A small-molecule ligand and the protein it binds are described below.
Small molecule (SMILES): CN(C)Cc1[nH]c2ccccc2c1[C@H]1NC(=O)c2ccc(O)cc21

Binding-site contacts:
Ligand atom C16 contacts residue LEU57 of chain 1.A at 4.0 Å (hydrophobic).
Ligand atom C15 contacts residue LEU57 of chain 1.A at 4.1 Å (hydrophobic).
Ligand atom C24 contacts residue ASP55 of chain 1.A at 4.0 Å.
Ligand atom C18 contacts residue LEU57 of chain 1.A at 4.0 Å (hydrophobic).
Ligand atom C3 contacts residue TYR72 of chain 1.A at 3.8 Å (hydrophobic).
Ligand atom C14 contacts residue LEU57 of chain 1.A at 3.8 Å (hydrophobic).
Ligand atom C4 contacts residue GLU38 of chain 1.A at 3.5 Å.
Ligand atom C24 contacts residue SER40 of chain 1.A at 3.8 Å.
Ligand atom C18 contacts residue LEU7 of chain 1.A at 4.0 Å (hydrophobic).
Ligand atom C17 contacts residue LEU57 of chain 1.A at 3.6 Å (hydrophobic).
Ligand atom C2 contacts residue GLN71 of chain 1.A at 3.7 Å.
Ligand atom C19 contacts residue GLY76 of chain 1.A at 3.6 Å.
Ligand atom C18 contacts residue VAL8 of chain 1.A at 3.4 Å (hydrophobic).
Ligand atom C19 contacts residue VAL8 of chain 1.A at 3.8 Å (hydrophobic).
Ligand atom C12 contacts residue LEU57 of chain 1.A at 4.1 Å (hydrophobic).
Ligand atom C17 contacts residue LYS6 of chain 1.A at 3.7 Å.
Ligand atom C12 contacts residue ASP55 of chain 1.A at 3.6 Å.
Ligand atom N21 contacts residue ASP55 of chain 1.A at 3.1 Å (salt-bridge).
Ligand atom C18 contacts residue GLY76 of chain 1.A at 3.9 Å.
Ligand atom C23 contacts residue LYS6 of chain 1.A at 4.1 Å.
Ligand atom C20 contacts residue ASP55 of chain 1.A at 3.6 Å.
Ligand atom O22 contacts residue GLU38 of chain 1.A at 2.5 Å (salt-bridge).
Ligand atom N13 contacts residue ASP55 of chain 1.A at 2.9 Å (salt-bridge).
Ligand atom C17 contacts residue LEU7 of chain 1.A at 3.8 Å (hydrophobic).
Ligand atom C20 contacts residue SER40 of chain 1.A at 3.8 Å.
Ligand atom C17 contacts residue ASP55 of chain 1.A at 3.6 Å.
Ligand atom C14 contacts residue ASP55 of chain 1.A at 3.9 Å.
Ligand atom C1 contacts residue GLN71 of chain 1.A at 4.1 Å.
Ligand atom O10 contacts residue THR75 of chain 1.A at 3.6 Å.
Ligand atom C3 contacts residue GLU38 of chain 1.A at 3.4 Å.
Ligand atom O22 contacts residue TYR72 of chain 1.A at 3.8 Å.
Ligand atom C23 contacts residue ASP55 of chain 1.A at 3.2 Å.
Ligand atom C2 contacts residue TYR72 of chain 1.A at 3.7 Å (hydrophobic).
Ligand atom C19 contacts residue TYR72 of chain 1.A at 3.9 Å (hydrophobic).
Ligand atom C19 contacts residue THR75 of chain 1.A at 4.1 Å.
Ligand atom C18 contacts residue LYS6 of chain 1.A at 3.6 Å.
Ligand atom C9 contacts residue THR75 of chain 1.A at 4.1 Å.
Ligand atom C4 contacts residue LEU57 of chain 1.A at 4.0 Å (hydrophobic).
Ligand atom N13 contacts residue LEU57 of chain 1.A at 4.0 Å.
Ligand atom C16 contacts residue THR75 of chain 1.A at 4.0 Å.

Sequence of chain 1.A:
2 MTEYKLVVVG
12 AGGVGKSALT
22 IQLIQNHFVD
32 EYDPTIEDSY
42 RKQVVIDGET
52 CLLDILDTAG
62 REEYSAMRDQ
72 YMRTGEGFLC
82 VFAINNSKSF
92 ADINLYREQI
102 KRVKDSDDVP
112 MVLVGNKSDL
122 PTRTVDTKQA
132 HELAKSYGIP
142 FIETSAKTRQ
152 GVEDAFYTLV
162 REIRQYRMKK